Sequence of chain 1.A:
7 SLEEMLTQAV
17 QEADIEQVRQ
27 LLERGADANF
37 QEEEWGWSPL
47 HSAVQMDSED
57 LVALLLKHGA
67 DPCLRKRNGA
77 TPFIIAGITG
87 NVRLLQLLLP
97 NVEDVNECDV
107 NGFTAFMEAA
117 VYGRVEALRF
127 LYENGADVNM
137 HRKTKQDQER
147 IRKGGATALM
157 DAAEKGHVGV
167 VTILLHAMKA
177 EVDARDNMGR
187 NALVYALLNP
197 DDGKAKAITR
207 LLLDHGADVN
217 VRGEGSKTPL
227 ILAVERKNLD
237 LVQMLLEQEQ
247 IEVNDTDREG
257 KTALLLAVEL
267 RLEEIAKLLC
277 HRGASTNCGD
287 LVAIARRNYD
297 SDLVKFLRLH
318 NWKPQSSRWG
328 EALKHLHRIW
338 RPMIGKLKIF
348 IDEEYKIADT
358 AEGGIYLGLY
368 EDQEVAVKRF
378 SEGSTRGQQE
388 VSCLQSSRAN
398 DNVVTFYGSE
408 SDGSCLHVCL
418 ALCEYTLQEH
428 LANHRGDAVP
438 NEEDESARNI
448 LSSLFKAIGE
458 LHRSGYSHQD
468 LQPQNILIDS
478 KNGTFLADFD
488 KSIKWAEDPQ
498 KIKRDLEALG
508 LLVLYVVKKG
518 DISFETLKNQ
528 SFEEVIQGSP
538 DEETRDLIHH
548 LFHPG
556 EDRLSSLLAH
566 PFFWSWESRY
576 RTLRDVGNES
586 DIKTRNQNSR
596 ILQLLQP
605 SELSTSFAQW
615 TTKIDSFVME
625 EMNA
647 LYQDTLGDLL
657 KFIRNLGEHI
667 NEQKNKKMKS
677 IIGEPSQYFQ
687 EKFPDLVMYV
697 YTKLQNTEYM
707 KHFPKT

Binding-site contacts:
Ligand atom C4 contacts residue PHE109 of chain 1.B at 3.5 Å (hydrophobic).
Ligand atom N27 contacts residue TRP43 of chain 1.B at 3.0 Å.
Ligand atom C26 contacts residue ARG292 of chain 1.A at 2.8 Å.
Ligand atom N1 contacts residue GLU114 of chain 1.B at 2.6 Å (salt-bridge).
Ligand atom N21 contacts residue TRP43 of chain 1.B at 3.4 Å.
Ligand atom OMP contacts residue LYS72 of chain 1.B at 2.4 Å (salt-bridge).
Ligand atom N26 contacts residue TRP43 of chain 1.B at 3.4 Å.
Ligand atom N26 contacts residue GLN17 of chain 1.B at 3.0 Å (h-bond).
Ligand atom OMP contacts residue TRP43 of chain 1.B at 3.2 Å.
Ligand atom OCP contacts residue ARG338 of chain 1.A at 2.7 Å (salt-bridge).
Ligand atom C24 contacts residue TRP43 of chain 1.B at 3.1 Å (hydrophobic).
Ligand atom N11 contacts residue TYR118 of chain 1.B at 2.9 Å (h-bond).
Ligand atom C12 contacts residue TYR295 of chain 1.A at 3.3 Å (hydrophobic).
Ligand atom OLP contacts residue TYR295 of chain 1.A at 2.8 Å (h-bond).
Ligand atom OBP contacts residue ARG338 of chain 1.A at 3.3 Å (salt-bridge).
Ligand atom O4' contacts residue ASN107 of chain 1.B at 3.4 Å.
Ligand atom C26 contacts residue TRP43 of chain 1.B at 3.3 Å (hydrophobic).
Ligand atom C22 contacts residue TRP43 of chain 1.B at 3.4 Å (hydrophobic).
Ligand atom N26 contacts residue SER48 of chain 1.B at 3.0 Å (h-bond).
Ligand atom C25 contacts residue ARG292 of chain 1.A at 3.1 Å.
Ligand atom N27 contacts residue ARG292 of chain 1.A at 3.4 Å.
Ligand atom OO' contacts residue TRP43 of chain 1.B at 3.2 Å (h-bond).
Ligand atom C28 contacts residue TRP43 of chain 1.B at 3.1 Å (hydrophobic).
Ligand atom N21 contacts residue ARG292 of chain 1.A at 3.0 Å (salt-bridge).
Ligand atom ON' contacts residue ARG293 of chain 1.A at 3.1 Å.
Ligand atom C25 contacts residue TRP43 of chain 1.B at 3.1 Å (hydrophobic).
Ligand atom N6 contacts residue GLU114 of chain 1.B at 3.0 Å (salt-bridge).
Ligand atom C12 contacts residue TYR118 of chain 1.B at 3.4 Å (hydrophobic).
Ligand atom C5 contacts residue PHE109 of chain 1.B at 3.4 Å (hydrophobic).
Ligand atom C22 contacts residue ARG292 of chain 1.A at 3.4 Å.
Ligand atom N13 contacts residue TYR295 of chain 1.A at 3.2 Å (h-bond).
Ligand atom N27 contacts residue GLN51 of chain 1.B at 3.3 Å (h-bond).
Ligand atom N26 contacts residue ARG292 of chain 1.A at 3.2 Å.
Ligand atom OMP contacts residue TYR295 of chain 1.A at 3.4 Å (h-bond).
Ligand atom N23 contacts residue TRP43 of chain 1.B at 3.2 Å.
Ligand atom C2 contacts residue GLU114 of chain 1.B at 3.4 Å.
Ligand atom OMP contacts residue ASN74 of chain 1.B at 3.0 Å (h-bond).
Ligand atom OC' contacts residue ASN74 of chain 1.B at 3.0 Å (h-bond).
Ligand atom N29 contacts residue TRP43 of chain 1.B at 3.3 Å (h-bond).
Ligand atom C24 contacts residue ARG292 of chain 1.A at 3.4 Å.

A small-molecule ligand and the protein it binds are described below.
Small molecule (SMILES): Nc1ncnc2c1ncn2[C@@H]1O[C@H](CO[P](=O)(O)O[C@@H]2[C@H](O)[C@@H](CO[P](=O)(O)O[C@@H]3[C@H](O)[C@@H](COP(=O)(O)O)O[C@H]3n3cnc4c(N)ncnc43)O[C@H]2n2cnc3c(N)ncnc32)[C@@H](O)[C@H]1O

Sequence of chain 1.B:
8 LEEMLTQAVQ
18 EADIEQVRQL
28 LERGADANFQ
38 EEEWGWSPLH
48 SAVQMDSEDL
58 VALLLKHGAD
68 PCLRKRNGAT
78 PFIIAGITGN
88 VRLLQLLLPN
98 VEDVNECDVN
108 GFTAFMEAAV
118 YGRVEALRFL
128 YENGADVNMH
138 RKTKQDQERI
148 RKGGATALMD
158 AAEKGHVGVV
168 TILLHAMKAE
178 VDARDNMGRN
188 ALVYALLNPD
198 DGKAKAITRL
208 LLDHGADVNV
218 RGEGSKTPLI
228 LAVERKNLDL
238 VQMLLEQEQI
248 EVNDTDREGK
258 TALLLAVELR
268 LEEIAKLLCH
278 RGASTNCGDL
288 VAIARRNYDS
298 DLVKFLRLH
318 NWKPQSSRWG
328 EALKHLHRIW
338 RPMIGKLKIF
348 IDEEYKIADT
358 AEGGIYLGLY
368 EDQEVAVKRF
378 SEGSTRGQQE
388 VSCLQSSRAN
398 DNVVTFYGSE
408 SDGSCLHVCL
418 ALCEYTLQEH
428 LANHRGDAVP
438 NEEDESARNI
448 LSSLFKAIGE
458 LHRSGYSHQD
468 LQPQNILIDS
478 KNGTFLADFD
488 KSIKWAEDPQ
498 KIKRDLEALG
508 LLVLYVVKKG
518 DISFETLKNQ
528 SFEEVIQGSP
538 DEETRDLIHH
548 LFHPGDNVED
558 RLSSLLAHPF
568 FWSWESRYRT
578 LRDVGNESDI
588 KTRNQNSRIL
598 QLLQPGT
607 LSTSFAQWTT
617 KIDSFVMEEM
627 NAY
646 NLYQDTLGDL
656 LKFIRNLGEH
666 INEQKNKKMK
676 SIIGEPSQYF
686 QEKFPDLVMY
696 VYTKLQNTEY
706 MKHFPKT